Sequence of chain 1.A:
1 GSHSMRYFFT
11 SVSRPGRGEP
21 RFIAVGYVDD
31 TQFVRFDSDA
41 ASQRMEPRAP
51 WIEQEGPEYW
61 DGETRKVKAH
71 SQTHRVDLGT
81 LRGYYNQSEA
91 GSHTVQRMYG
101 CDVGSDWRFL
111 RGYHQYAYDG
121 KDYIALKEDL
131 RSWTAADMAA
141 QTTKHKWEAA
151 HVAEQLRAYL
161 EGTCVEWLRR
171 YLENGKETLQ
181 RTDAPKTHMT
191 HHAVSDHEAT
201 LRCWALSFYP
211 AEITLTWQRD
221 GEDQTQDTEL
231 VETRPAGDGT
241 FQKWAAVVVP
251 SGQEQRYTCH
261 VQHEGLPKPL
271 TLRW

Binding-site contacts:
Ligand atom CD2 contacts residue THR163 of chain 1.A at 3.3 Å.
Ligand atom CA contacts residue LYS66 of chain 1.A at 3.6 Å.
Ligand atom CE1 contacts residue LYS66 of chain 1.A at 3.4 Å.
Ligand atom N contacts residue TYR171 of chain 1.A at 2.5 Å (h-bond).
Ligand atom N contacts residue TYR7 of chain 1.A at 2.5 Å (h-bond).
Ligand atom C contacts residue TYR159 of chain 1.A at 3.3 Å (hydrophobic).
Ligand atom O contacts residue TRP147 of chain 1.A at 3.0 Å (h-bond).
Ligand atom O contacts residue LYS66 of chain 1.A at 2.8 Å (salt-bridge).
Ligand atom CA contacts residue TYR171 of chain 1.A at 3.5 Å (hydrophobic).
Ligand atom CB contacts residue GLU63 of chain 1.A at 3.5 Å.
Ligand atom CD1 contacts residue VAL67 of chain 1.A at 3.4 Å (hydrophobic).
Ligand atom CD2 contacts residue PHE9 of chain 1.A at 3.5 Å (hydrophobic).
Ligand atom N contacts residue GLU63 of chain 1.A at 2.9 Å (salt-bridge).
Ligand atom CD1 contacts residue LEU81 of chain 1.A at 3.4 Å (hydrophobic).
Ligand atom O contacts residue HIS70 of chain 1.A at 3.6 Å.
Ligand atom CZ contacts residue LYS66 of chain 1.A at 3.3 Å.
Ligand atom CA contacts residue THR143 of chain 1.A at 3.6 Å.
Ligand atom CD2 contacts residue THR73 of chain 1.A at 3.5 Å.
Ligand atom CD1 contacts residue TRP167 of chain 1.A at 3.2 Å (hydrophobic).
Ligand atom N contacts residue TYR99 of chain 1.A at 3.2 Å (h-bond).
Ligand atom CD1 contacts residue MET45 of chain 1.A at 3.4 Å (hydrophobic).
Ligand atom OG contacts residue TYR159 of chain 1.A at 3.2 Å.
Ligand atom CB contacts residue TRP167 of chain 1.A at 3.3 Å (hydrophobic).
Ligand atom CD2 contacts residue TRP147 of chain 1.A at 3.6 Å (hydrophobic).
Ligand atom C contacts residue TYR7 of chain 1.A at 3.6 Å (hydrophobic).
Ligand atom CD1 contacts residue GLU63 of chain 1.A at 3.5 Å.
Ligand atom CD2 contacts residue TYR99 of chain 1.A at 3.3 Å (hydrophobic).
Ligand atom C contacts residue THR143 of chain 1.A at 3.4 Å.
Ligand atom O contacts residue TYR159 of chain 1.A at 2.1 Å (h-bond).
Ligand atom CA contacts residue TYR7 of chain 1.A at 3.5 Å (hydrophobic).
Ligand atom CE2 contacts residue LYS66 of chain 1.A at 3.5 Å.
Ligand atom N contacts residue ASP77 of chain 1.A at 3.2 Å (salt-bridge).
Ligand atom OXT contacts residue LYS146 of chain 1.A at 3.4 Å (salt-bridge).
Ligand atom O contacts residue THR143 of chain 1.A at 2.5 Å (h-bond).
Ligand atom OG contacts residue HIS70 of chain 1.A at 3.6 Å.
Ligand atom CG contacts residue TRP167 of chain 1.A at 3.4 Å (hydrophobic).
Ligand atom CE2 contacts residue THR163 of chain 1.A at 3.4 Å.
Ligand atom CD2 contacts residue TYR7 of chain 1.A at 3.5 Å (hydrophobic).
Ligand atom O contacts residue TYR84 of chain 1.A at 2.9 Å (h-bond).
Ligand atom CE1 contacts residue TRP167 of chain 1.A at 3.6 Å (hydrophobic).

The protein below binds the small molecule below.
Small molecule (SMILES): CC[C@H](C)[C@H](NC(=O)[C@@H]1CCCN1C(=O)[C@H](CO)NC(=O)[C@H](CC(C)C)NC(=O)[C@@H](N)Cc1ccc(O)cc1)C(=O)N[C@@H](C)C(=O)N[C@@H](CO)C(=O)N1CCC[C@H]1C(=O)N[C@@H](CC(C)C)C(=O)N[C@@H](CC(C)C)C(=O)O